A protein and the small-molecule ligand that binds it are described below.
Small molecule (SMILES): CC(=O)N[C@H]1[C@H](O[C@H]2[C@H](O)[C@@H](NC(C)=O)CO[C@@H]2CO)O[C@H](CO)[C@@H](O[C@@H]2O[C@H](CO)[C@@H](O)[C@H](O[C@H]3O[C@H](CO)[C@@H](O)[C@H](O)[C@@H]3O)[C@@H]2O)[C@@H]1O

Binding-site contacts:
Ligand atom C2 contacts residue ASN22 of chain 1.B at 2.5 Å.
Ligand atom C7 contacts residue SER23 of chain 1.B at 4.2 Å.
Ligand atom O5 contacts residue ASN22 of chain 1.B at 2.4 Å (h-bond).
Ligand atom O7 contacts residue SER23 of chain 1.B at 3.8 Å.
Ligand atom C7 contacts residue PHE70 of chain 1.B at 3.4 Å (hydrophobic).
Ligand atom C8 contacts residue PHE70 of chain 1.B at 3.2 Å (hydrophobic).
Ligand atom C6 contacts residue ALA72 of chain 1.B at 4.2 Å (hydrophobic).
Ligand atom N2 contacts residue SER23 of chain 1.B at 3.6 Å.
Ligand atom O7 contacts residue ASN22 of chain 1.B at 4.2 Å.
Ligand atom O7 contacts residue SER107 of chain 1.B at 4.3 Å.
Ligand atom O5 contacts residue SER107 of chain 1.B at 4.4 Å.
Ligand atom C6 contacts residue SER107 of chain 1.B at 3.7 Å.
Ligand atom C1 contacts residue SER23 of chain 1.B at 4.2 Å.
Ligand atom C1 contacts residue PHE70 of chain 1.B at 4.2 Å (hydrophobic).
Ligand atom O6 contacts residue ALA72 of chain 1.B at 3.4 Å.
Ligand atom O5 contacts residue VAL106 of chain 1.B at 3.6 Å.
Ligand atom C7 contacts residue ASN22 of chain 1.B at 3.7 Å.
Ligand atom O7 contacts residue PHE70 of chain 1.B at 3.8 Å.
Ligand atom C3 contacts residue ASN22 of chain 1.B at 3.8 Å.
Ligand atom N2 contacts residue PHE70 of chain 1.B at 3.8 Å.
Ligand atom C2 contacts residue PHE70 of chain 1.B at 4.2 Å (hydrophobic).
Ligand atom C4 contacts residue ASN22 of chain 1.B at 4.2 Å.
Ligand atom C8 contacts residue SER107 of chain 1.B at 3.7 Å.
Ligand atom C5 contacts residue SER107 of chain 1.B at 4.0 Å.
Ligand atom C8 contacts residue ARG71 of chain 1.B at 3.9 Å.
Ligand atom C8 contacts residue ASN22 of chain 1.B at 4.1 Å.
Ligand atom O7 contacts residue PRO69 of chain 1.B at 4.4 Å.
Ligand atom C6 contacts residue VAL106 of chain 1.B at 4.4 Å (hydrophobic).
Ligand atom C1 contacts residue VAL106 of chain 1.B at 4.3 Å (hydrophobic).
Ligand atom C1 contacts residue ASN22 of chain 1.B at 1.4 Å.
Ligand atom N2 contacts residue ASN22 of chain 1.B at 2.8 Å (h-bond).
Ligand atom C5 contacts residue ASN22 of chain 1.B at 3.6 Å.
Ligand atom O5 contacts residue ALA72 of chain 1.B at 3.9 Å.

Sequence of chain 1.B:
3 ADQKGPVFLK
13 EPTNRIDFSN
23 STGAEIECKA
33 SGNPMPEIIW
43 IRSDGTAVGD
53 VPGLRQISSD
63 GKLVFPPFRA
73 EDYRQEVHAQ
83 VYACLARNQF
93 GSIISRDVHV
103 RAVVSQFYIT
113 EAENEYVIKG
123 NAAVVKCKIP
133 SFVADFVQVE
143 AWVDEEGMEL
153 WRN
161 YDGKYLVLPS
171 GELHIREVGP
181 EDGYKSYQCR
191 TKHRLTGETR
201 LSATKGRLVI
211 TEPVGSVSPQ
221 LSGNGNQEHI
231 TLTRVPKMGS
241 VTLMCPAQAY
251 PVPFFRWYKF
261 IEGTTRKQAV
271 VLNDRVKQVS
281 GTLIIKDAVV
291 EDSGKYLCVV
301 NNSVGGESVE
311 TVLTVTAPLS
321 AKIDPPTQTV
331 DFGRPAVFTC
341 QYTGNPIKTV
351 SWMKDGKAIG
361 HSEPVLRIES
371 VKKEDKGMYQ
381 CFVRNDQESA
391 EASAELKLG